Binding-site contacts:
Ligand atom O5 contacts residue ASN603 of chain 1.A at 2.4 Å (h-bond).
Ligand atom C8 contacts residue ASN603 of chain 1.A at 3.3 Å.
Ligand atom O7 contacts residue ASN603 of chain 1.A at 4.4 Å.
Ligand atom C1 contacts residue ASN603 of chain 1.A at 1.4 Å.
Ligand atom C5 contacts residue ASN603 of chain 1.A at 3.7 Å.
Ligand atom C7 contacts residue ASN603 of chain 1.A at 3.5 Å.
Ligand atom C3 contacts residue ASN603 of chain 1.A at 3.8 Å.
Ligand atom C2 contacts residue ASN603 of chain 1.A at 2.5 Å.
Ligand atom N2 contacts residue ASN603 of chain 1.A at 2.9 Å (h-bond).
Ligand atom C4 contacts residue ASN603 of chain 1.A at 4.2 Å.

Sequence of chain 1.A:
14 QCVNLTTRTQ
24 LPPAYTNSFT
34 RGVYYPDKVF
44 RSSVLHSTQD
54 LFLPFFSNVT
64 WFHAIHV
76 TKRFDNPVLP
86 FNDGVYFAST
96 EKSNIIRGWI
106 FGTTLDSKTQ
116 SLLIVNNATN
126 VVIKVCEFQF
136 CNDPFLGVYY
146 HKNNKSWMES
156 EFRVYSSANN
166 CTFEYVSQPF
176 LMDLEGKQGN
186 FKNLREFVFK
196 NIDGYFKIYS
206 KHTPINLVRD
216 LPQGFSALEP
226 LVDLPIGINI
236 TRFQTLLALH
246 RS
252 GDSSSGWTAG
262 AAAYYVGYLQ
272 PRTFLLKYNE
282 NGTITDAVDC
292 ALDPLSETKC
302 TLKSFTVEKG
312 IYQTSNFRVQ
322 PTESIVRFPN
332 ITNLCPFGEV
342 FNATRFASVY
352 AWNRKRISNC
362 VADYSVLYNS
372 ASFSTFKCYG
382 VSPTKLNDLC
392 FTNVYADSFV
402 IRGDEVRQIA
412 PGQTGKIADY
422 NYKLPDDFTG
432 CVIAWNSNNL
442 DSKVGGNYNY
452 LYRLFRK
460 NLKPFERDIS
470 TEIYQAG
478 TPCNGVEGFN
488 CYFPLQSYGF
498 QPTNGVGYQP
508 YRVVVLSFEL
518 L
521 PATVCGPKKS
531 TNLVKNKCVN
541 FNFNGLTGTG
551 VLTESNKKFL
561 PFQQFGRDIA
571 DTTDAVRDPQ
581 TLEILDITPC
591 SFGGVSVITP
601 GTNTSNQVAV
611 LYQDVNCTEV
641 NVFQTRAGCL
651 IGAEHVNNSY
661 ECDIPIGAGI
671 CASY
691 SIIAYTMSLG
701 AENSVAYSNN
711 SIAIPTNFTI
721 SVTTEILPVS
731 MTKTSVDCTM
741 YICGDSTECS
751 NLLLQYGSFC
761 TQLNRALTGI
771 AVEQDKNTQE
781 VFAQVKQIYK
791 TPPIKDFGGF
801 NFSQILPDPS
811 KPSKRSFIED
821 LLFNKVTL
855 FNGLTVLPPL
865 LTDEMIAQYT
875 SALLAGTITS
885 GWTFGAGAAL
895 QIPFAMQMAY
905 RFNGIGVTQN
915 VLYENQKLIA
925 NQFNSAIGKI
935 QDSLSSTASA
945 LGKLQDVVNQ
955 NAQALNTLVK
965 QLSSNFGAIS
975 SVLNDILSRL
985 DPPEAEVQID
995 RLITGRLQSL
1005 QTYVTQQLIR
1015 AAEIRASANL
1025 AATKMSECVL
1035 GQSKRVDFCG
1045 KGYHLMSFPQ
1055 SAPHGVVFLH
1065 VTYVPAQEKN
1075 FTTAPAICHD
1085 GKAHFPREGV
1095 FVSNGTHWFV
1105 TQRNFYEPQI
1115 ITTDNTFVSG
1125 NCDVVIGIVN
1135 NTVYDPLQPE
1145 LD

A small-molecule ligand and the protein it binds are described below.
Small molecule (SMILES): CC(=O)N[C@@H]1[C@@H](O)[C@H](O)[C@@H](CO)O[C@H]1O